Sequence of chain 1.A:
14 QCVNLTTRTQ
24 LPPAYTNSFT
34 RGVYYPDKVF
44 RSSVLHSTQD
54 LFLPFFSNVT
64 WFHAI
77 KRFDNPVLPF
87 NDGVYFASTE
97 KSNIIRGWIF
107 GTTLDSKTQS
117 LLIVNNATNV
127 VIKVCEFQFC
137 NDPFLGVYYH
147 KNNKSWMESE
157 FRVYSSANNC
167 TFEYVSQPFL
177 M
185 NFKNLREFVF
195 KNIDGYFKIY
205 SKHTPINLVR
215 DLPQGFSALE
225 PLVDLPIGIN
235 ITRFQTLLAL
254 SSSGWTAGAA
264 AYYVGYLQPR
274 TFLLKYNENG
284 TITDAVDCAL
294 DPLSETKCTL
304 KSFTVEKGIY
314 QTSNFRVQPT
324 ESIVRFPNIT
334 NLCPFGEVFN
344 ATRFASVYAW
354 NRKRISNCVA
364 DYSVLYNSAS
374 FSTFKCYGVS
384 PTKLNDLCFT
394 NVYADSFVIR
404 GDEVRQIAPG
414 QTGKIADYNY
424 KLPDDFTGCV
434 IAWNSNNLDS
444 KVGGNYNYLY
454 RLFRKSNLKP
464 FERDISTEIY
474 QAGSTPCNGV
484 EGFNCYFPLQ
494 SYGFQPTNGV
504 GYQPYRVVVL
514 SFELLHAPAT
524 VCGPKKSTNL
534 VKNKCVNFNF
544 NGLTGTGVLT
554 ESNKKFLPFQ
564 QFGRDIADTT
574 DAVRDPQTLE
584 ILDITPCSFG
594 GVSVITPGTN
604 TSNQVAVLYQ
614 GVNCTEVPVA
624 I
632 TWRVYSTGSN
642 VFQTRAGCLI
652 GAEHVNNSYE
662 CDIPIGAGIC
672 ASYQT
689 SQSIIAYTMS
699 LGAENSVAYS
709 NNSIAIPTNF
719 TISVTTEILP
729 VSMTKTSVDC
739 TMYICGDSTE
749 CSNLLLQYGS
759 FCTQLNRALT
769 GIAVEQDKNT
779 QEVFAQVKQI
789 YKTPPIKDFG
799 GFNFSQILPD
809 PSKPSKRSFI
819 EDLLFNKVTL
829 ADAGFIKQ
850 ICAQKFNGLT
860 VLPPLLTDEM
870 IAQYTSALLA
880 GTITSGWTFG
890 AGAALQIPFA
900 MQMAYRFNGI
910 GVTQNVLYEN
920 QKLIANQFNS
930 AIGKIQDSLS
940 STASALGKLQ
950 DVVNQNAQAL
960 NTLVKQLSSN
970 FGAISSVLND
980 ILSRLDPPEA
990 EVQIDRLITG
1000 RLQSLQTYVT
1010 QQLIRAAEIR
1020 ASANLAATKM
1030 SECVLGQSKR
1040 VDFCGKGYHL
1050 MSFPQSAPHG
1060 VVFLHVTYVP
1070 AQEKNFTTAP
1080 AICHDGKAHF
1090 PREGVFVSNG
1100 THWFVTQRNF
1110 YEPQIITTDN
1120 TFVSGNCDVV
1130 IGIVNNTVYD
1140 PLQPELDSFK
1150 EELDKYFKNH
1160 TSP

Binding-site contacts:
Ligand atom C2 contacts residue ASN657 of chain 1.A at 2.4 Å.
Ligand atom C5 contacts residue ASN657 of chain 1.A at 3.7 Å.
Ligand atom O5 contacts residue ASN657 of chain 1.A at 2.4 Å (h-bond).
Ligand atom N2 contacts residue ASN657 of chain 1.A at 2.9 Å (h-bond).
Ligand atom O6 contacts residue ASN657 of chain 1.A at 4.1 Å.
Ligand atom C8 contacts residue ASN657 of chain 1.A at 4.3 Å.
Ligand atom C7 contacts residue ASN657 of chain 1.A at 3.1 Å.
Ligand atom C3 contacts residue ASN657 of chain 1.A at 3.8 Å.
Ligand atom C4 contacts residue ASN657 of chain 1.A at 4.2 Å.
Ligand atom C1 contacts residue ASN657 of chain 1.A at 1.4 Å.
Ligand atom O7 contacts residue ASN657 of chain 1.A at 2.9 Å (h-bond).

The small molecule below binds the protein below.
Small molecule (SMILES): CC(=O)N[C@@H]1[C@@H](O)[C@H](O)[C@@H](CO)O[C@H]1O